Sequence of chain 6.A:
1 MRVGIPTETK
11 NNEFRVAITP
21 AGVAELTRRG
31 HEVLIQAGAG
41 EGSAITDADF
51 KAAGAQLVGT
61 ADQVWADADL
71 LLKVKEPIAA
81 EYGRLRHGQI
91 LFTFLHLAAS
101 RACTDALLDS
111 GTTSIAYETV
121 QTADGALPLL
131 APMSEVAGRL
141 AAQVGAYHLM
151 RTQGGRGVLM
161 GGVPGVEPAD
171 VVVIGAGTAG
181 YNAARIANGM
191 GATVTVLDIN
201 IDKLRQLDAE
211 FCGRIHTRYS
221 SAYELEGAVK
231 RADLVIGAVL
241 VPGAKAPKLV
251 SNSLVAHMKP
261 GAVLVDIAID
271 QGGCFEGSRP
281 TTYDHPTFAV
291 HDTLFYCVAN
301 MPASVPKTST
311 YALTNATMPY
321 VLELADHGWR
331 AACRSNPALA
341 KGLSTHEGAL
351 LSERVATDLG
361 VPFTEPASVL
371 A

A small-molecule ligand and the protein it binds are described below.
Small molecule (SMILES): CNc1ncnc2c1ncn2[C@@H]1O[C@H](CO)[C@@H](O)[C@H]1O

Binding-site contacts:
Ligand atom C2 contacts residue SER220 of chain 6.A at 3.3 Å.
Ligand atom C2' contacts residue ASP198 of chain 6.A at 3.4 Å.
Ligand atom N1 contacts residue SER220 of chain 6.A at 2.9 Å (h-bond).
Ligand atom C4 contacts residue VAL239 of chain 6.A at 3.7 Å (hydrophobic).
Ligand atom N9 contacts residue ASP198 of chain 6.A at 4.0 Å.
Ligand atom N3 contacts residue LEU197 of chain 6.A at 3.8 Å.
Ligand atom C2 contacts residue ILE174 of chain 6.A at 4.0 Å (hydrophobic).
Ligand atom N6 contacts residue LEU249 of chain 6.A at 3.4 Å.
Ligand atom C3' contacts residue LYS203 of chain 6.A at 3.7 Å.
Ligand atom N3 contacts residue VAL239 of chain 6.A at 3.8 Å.
Ligand atom C2 contacts residue ASP198 of chain 6.A at 3.5 Å.
Ligand atom C8 contacts residue VAL239 of chain 6.A at 3.6 Å (hydrophobic).
Ligand atom O5' contacts residue LEU240 of chain 6.A at 3.1 Å (h-bond).
Ligand atom O2' contacts residue ASP198 of chain 6.A at 2.6 Å (salt-bridge).
Ligand atom N7 contacts residue VAL239 of chain 6.A at 4.0 Å.
Ligand atom N3 contacts residue ASP198 of chain 6.A at 3.5 Å.
Ligand atom O5' contacts residue VAL239 of chain 6.A at 3.8 Å.
Ligand atom C2 contacts residue LEU197 of chain 6.A at 3.6 Å (hydrophobic).
Ligand atom N9 contacts residue VAL239 of chain 6.A at 3.8 Å.
Ligand atom O4' contacts residue GLY175 of chain 6.A at 4.0 Å.
Ligand atom CZ contacts residue LEU249 of chain 6.A at 3.9 Å (hydrophobic).
Ligand atom C5' contacts residue GOL1 of chain 6.C at 3.7 Å.
Ligand atom O3' contacts residue GLY177 of chain 6.A at 4.0 Å.
Ligand atom C5' contacts residue ALA238 of chain 6.A at 3.9 Å (hydrophobic).
Ligand atom C4 contacts residue ASP198 of chain 6.A at 4.0 Å.
Ligand atom O4' contacts residue VAL239 of chain 6.A at 3.5 Å.
Ligand atom O3' contacts residue ASP198 of chain 6.A at 2.7 Å (salt-bridge).
Ligand atom C6 contacts residue ILE199 of chain 6.A at 4.0 Å (hydrophobic).
Ligand atom O2' contacts residue ASN200 of chain 6.A at 3.9 Å.
Ligand atom C2 contacts residue ILE199 of chain 6.A at 4.0 Å (hydrophobic).
Ligand atom C4' contacts residue ASP198 of chain 6.A at 3.6 Å.
Ligand atom C6 contacts residue SER220 of chain 6.A at 4.0 Å.
Ligand atom N3 contacts residue ILE199 of chain 6.A at 3.8 Å.
Ligand atom C1' contacts residue ASP198 of chain 6.A at 3.4 Å.
Ligand atom O2' contacts residue ILE199 of chain 6.A at 3.8 Å.
Ligand atom O3' contacts residue LYS203 of chain 6.A at 3.0 Å (salt-bridge).
Ligand atom C3' contacts residue ASP198 of chain 6.A at 3.5 Å.
Ligand atom N7 contacts residue ILE199 of chain 6.A at 4.0 Å.
Ligand atom CZ contacts residue SER220 of chain 6.A at 3.5 Å.
Ligand atom C6 contacts residue LEU249 of chain 6.A at 3.8 Å (hydrophobic).